Sequence of chain 2.D:
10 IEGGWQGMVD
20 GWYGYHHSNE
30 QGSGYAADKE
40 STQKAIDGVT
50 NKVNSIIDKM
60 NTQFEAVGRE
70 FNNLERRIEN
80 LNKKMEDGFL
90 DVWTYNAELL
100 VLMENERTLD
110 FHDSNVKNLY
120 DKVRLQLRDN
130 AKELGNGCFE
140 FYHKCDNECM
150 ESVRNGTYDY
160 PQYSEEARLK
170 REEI

Binding-site contacts:
Ligand atom C6 contacts residue THR156 of chain 2.D at 3.5 Å.
Ligand atom O7 contacts residue GLU150 of chain 2.D at 3.8 Å.
Ligand atom C5 contacts residue THR156 of chain 2.D at 3.6 Å.
Ligand atom C2 contacts residue ASN154 of chain 2.D at 2.9 Å.
Ligand atom N2 contacts residue GLU150 of chain 2.D at 3.8 Å.
Ligand atom C1 contacts residue THR156 of chain 2.D at 4.1 Å.
Ligand atom C3 contacts residue ASN154 of chain 2.D at 3.8 Å.
Ligand atom O5 contacts residue THR156 of chain 2.D at 3.7 Å.
Ligand atom O6 contacts residue THR156 of chain 2.D at 3.1 Å.
Ligand atom C7 contacts residue ASN154 of chain 2.D at 4.3 Å.
Ligand atom C4 contacts residue ASN154 of chain 2.D at 4.0 Å.
Ligand atom C6 contacts residue ASN154 of chain 2.D at 4.3 Å.
Ligand atom C8 contacts residue GLU150 of chain 2.D at 3.0 Å.
Ligand atom O5 contacts residue ASN154 of chain 2.D at 2.2 Å (h-bond).
Ligand atom C7 contacts residue GLU150 of chain 2.D at 3.3 Å.
Ligand atom O6 contacts residue ASN154 of chain 2.D at 4.2 Å.
Ligand atom C1 contacts residue ASN154 of chain 2.D at 1.5 Å.
Ligand atom N2 contacts residue ASN154 of chain 2.D at 3.6 Å (h-bond).
Ligand atom O7 contacts residue ASN154 of chain 2.D at 4.4 Å.
Ligand atom C5 contacts residue ASN154 of chain 2.D at 3.1 Å.

A protein and the small-molecule ligand that binds it are described below.
Small molecule (SMILES): CC(=O)N[C@@H]1[C@@H](O)[C@H](O)[C@@H](CO)O[C@H]1O